Sequence of chain 1.B:
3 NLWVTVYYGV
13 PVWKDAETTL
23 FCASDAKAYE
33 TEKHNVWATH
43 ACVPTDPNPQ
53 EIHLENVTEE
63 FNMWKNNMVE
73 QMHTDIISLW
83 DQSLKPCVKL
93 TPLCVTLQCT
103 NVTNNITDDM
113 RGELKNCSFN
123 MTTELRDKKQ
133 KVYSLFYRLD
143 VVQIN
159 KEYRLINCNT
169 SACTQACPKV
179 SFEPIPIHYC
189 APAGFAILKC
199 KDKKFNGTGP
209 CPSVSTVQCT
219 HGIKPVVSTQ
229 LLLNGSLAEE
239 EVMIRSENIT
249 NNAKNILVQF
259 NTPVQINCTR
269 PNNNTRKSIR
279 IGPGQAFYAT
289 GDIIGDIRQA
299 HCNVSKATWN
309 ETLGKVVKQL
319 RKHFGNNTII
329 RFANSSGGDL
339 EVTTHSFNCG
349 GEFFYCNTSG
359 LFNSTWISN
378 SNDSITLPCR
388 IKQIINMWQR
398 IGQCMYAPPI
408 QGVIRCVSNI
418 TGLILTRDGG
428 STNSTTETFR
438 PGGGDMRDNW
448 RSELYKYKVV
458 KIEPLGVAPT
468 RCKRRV

Binding-site contacts:
Ligand atom C5 contacts residue ASN308 of chain 1.B at 3.7 Å.
Ligand atom C5 contacts residue TRP364 of chain 1.B at 4.2 Å (hydrophobic).
Ligand atom O5 contacts residue TRP364 of chain 1.B at 4.4 Å.
Ligand atom C3 contacts residue ASN308 of chain 1.B at 3.8 Å.
Ligand atom C2 contacts residue ASN308 of chain 1.B at 2.5 Å.
Ligand atom C8 contacts residue ASN308 of chain 1.B at 3.8 Å.
Ligand atom C7 contacts residue ASN308 of chain 1.B at 3.4 Å.
Ligand atom O5 contacts residue ASN308 of chain 1.B at 2.4 Å (h-bond).
Ligand atom C1 contacts residue ASN308 of chain 1.B at 1.4 Å.
Ligand atom O7 contacts residue ASN308 of chain 1.B at 3.4 Å (h-bond).
Ligand atom C4 contacts residue ASN308 of chain 1.B at 4.2 Å.
Ligand atom C1 contacts residue TRP364 of chain 1.B at 4.2 Å (hydrophobic).
Ligand atom N2 contacts residue ASN308 of chain 1.B at 2.9 Å (h-bond).

A protein and the small-molecule ligand that binds it are described below.
Small molecule (SMILES): CC(=O)N[C@@H]1[C@@H](O)[C@H](O)[C@@H](CO)O[C@H]1O